The protein below binds the small molecule below.
Small molecule (SMILES): CC(=O)N[C@H]1[C@H](O[C@H]2[C@H](O)[C@@H](NC(C)=O)CO[C@@H]2CO)O[C@H](CO)[C@@H](O)[C@@H]1O

Sequence of chain 1.Q:
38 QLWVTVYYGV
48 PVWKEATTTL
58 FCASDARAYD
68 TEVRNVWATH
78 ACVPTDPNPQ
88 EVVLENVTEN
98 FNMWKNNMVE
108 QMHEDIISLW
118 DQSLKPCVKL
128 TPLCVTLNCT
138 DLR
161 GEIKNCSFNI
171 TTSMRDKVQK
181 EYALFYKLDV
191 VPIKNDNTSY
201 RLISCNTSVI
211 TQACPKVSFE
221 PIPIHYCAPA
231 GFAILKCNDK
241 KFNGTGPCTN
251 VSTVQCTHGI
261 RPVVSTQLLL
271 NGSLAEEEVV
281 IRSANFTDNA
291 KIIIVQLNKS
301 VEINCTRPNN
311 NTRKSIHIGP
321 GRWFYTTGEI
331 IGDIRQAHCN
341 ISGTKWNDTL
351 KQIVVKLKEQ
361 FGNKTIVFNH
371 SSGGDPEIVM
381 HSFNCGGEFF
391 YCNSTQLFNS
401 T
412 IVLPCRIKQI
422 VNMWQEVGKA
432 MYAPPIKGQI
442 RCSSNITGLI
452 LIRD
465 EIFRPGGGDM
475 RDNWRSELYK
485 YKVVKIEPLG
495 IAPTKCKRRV

Binding-site contacts:
Ligand atom C3 contacts residue ASN206 of chain 1.Q at 3.8 Å.
Ligand atom N2 contacts residue ASN206 of chain 1.Q at 2.8 Å (h-bond).
Ligand atom O5 contacts residue ASN206 of chain 1.Q at 2.4 Å (h-bond).
Ligand atom C5 contacts residue ASN206 of chain 1.Q at 3.7 Å.
Ligand atom C8 contacts residue ILE203 of chain 1.Q at 3.3 Å (hydrophobic).
Ligand atom C8 contacts residue SER204 of chain 1.Q at 3.7 Å.
Ligand atom C4 contacts residue ASN206 of chain 1.Q at 4.2 Å.
Ligand atom C7 contacts residue ASN206 of chain 1.Q at 3.6 Å.
Ligand atom C1 contacts residue ASN206 of chain 1.Q at 1.5 Å.
Ligand atom C8 contacts residue ASN206 of chain 1.Q at 3.8 Å.
Ligand atom C7 contacts residue ILE203 of chain 1.Q at 3.9 Å (hydrophobic).
Ligand atom O7 contacts residue ASN206 of chain 1.Q at 4.1 Å.
Ligand atom C8 contacts residue THR207 of chain 1.Q at 3.0 Å.
Ligand atom O7 contacts residue THR207 of chain 1.Q at 3.1 Å (h-bond).
Ligand atom C2 contacts residue ASN206 of chain 1.Q at 2.5 Å.
Ligand atom N2 contacts residue THR207 of chain 1.Q at 4.4 Å.
Ligand atom C7 contacts residue THR207 of chain 1.Q at 3.3 Å.
Ligand atom N2 contacts residue ILE203 of chain 1.Q at 3.5 Å (h-bond).